Sequence of chain 1.A:
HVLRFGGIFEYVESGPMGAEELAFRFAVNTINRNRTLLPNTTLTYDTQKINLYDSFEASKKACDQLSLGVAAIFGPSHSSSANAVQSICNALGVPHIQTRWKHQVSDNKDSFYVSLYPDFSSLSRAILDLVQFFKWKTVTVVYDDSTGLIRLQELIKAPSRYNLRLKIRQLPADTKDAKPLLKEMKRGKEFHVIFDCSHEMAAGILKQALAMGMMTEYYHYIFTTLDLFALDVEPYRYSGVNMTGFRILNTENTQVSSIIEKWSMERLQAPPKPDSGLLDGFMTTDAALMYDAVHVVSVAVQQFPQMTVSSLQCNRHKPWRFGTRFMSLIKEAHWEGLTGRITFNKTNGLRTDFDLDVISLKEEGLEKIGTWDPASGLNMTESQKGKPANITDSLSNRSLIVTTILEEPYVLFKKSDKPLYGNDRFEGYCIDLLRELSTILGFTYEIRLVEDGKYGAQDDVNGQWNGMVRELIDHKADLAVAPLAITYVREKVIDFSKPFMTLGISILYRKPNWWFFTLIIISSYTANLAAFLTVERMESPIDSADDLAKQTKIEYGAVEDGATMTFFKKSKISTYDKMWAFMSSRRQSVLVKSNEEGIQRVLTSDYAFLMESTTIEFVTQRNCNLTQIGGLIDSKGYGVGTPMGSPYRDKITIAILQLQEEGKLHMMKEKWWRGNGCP

A small-molecule ligand and the protein it binds are described below.
Small molecule (SMILES): CC(=O)N[C@@H]1[C@@H](O)[C@H](O)[C@@H](CO)O[C@H]1O

Binding-site contacts:
Ligand atom O5 contacts residue ASN751 of chain 1.A at 2.4 Å (h-bond).
Ligand atom C7 contacts residue ARG543 of chain 1.A at 4.0 Å.
Ligand atom C4 contacts residue ASN751 of chain 1.A at 4.3 Å.
Ligand atom N2 contacts residue ASN751 of chain 1.A at 3.0 Å (h-bond).
Ligand atom C1 contacts residue ASN749 of chain 1.A at 4.1 Å.
Ligand atom C1 contacts residue ASN751 of chain 1.A at 1.4 Å.
Ligand atom N2 contacts residue ARG543 of chain 1.A at 3.6 Å.
Ligand atom C2 contacts residue ASN751 of chain 1.A at 2.5 Å.
Ligand atom C8 contacts residue ARG543 of chain 1.A at 3.4 Å.
Ligand atom C7 contacts residue LEU729 of chain 1.A at 4.4 Å (hydrophobic).
Ligand atom O5 contacts residue ASN749 of chain 1.A at 4.0 Å.
Ligand atom C8 contacts residue LEU729 of chain 1.A at 4.4 Å (hydrophobic).
Ligand atom O7 contacts residue LEU729 of chain 1.A at 4.5 Å.
Ligand atom O7 contacts residue ASN751 of chain 1.A at 3.8 Å.
Ligand atom C3 contacts residue ASN751 of chain 1.A at 3.8 Å.
Ligand atom C5 contacts residue ASN751 of chain 1.A at 3.7 Å.
Ligand atom C7 contacts residue ASN751 of chain 1.A at 3.6 Å.